A small-molecule ligand and the protein it binds are described below.
Small molecule (SMILES): CC(=O)N[C@@H]1[C@@H](O)[C@H](O)[C@@H](CO)O[C@H]1O

Binding-site contacts:
Ligand atom O7 contacts residue ASN164 of chain 1.A at 3.4 Å (h-bond).
Ligand atom N2 contacts residue ASN164 of chain 1.A at 2.7 Å (h-bond).
Ligand atom O5 contacts residue ASN164 of chain 1.A at 2.4 Å (h-bond).
Ligand atom C2 contacts residue ASN164 of chain 1.A at 2.3 Å.
Ligand atom O6 contacts residue PRO187 of chain 1.A at 4.3 Å.
Ligand atom C1 contacts residue ASN164 of chain 1.A at 1.4 Å.
Ligand atom C3 contacts residue ASN164 of chain 1.A at 3.7 Å.
Ligand atom C4 contacts residue ASN164 of chain 1.A at 4.1 Å.
Ligand atom C8 contacts residue GLY162 of chain 1.A at 3.3 Å.
Ligand atom N2 contacts residue GLY162 of chain 1.A at 3.7 Å.
Ligand atom C7 contacts residue ASN164 of chain 1.A at 3.3 Å.
Ligand atom C5 contacts residue ASN164 of chain 1.A at 3.6 Å.
Ligand atom C7 contacts residue GLY162 of chain 1.A at 3.8 Å.

Sequence of chain 1.A:
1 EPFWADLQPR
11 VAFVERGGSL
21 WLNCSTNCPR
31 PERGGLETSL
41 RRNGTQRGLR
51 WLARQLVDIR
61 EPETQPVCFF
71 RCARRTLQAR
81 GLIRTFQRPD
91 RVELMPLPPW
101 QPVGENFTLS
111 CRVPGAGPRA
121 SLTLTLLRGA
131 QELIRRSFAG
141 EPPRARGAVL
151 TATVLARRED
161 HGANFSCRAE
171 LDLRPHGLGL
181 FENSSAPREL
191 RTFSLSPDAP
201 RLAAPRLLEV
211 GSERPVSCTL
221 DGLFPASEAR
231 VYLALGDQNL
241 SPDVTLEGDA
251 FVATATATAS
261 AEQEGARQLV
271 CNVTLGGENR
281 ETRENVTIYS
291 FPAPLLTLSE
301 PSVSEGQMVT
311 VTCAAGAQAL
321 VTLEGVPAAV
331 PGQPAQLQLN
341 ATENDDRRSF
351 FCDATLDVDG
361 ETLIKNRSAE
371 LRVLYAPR